Binding-site contacts:
Ligand atom C1 contacts residue SER418 of chain 1.G at 1.9 Å.
Ligand atom C3 contacts residue VAL419 of chain 1.G at 3.3 Å (hydrophobic).
Ligand atom O1B contacts residue SER415 of chain 1.G at 4.3 Å.
Ligand atom C9 contacts residue ARG413 of chain 1.G at 3.3 Å.
Ligand atom C4 contacts residue GLY420 of chain 1.G at 3.7 Å.
Ligand atom O4 contacts residue GLY420 of chain 1.G at 4.5 Å.
Ligand atom O6 contacts residue SER418 of chain 1.G at 2.7 Å (h-bond).
Ligand atom C2 contacts residue VAL419 of chain 1.G at 3.5 Å (hydrophobic).
Ligand atom O8 contacts residue VAL419 of chain 1.G at 4.1 Å.
Ligand atom O6 contacts residue ARG413 of chain 1.G at 4.4 Å.
Ligand atom C4 contacts residue SER418 of chain 1.G at 3.6 Å.
Ligand atom C6 contacts residue SER418 of chain 1.G at 3.9 Å.
Ligand atom C3 contacts residue SER418 of chain 1.G at 2.4 Å.
Ligand atom C5 contacts residue SER418 of chain 1.G at 4.2 Å.
Ligand atom C3 contacts residue GLY420 of chain 1.G at 3.4 Å.
Ligand atom C3 contacts residue SER421 of chain 1.G at 4.1 Å.
Ligand atom C6 contacts residue VAL419 of chain 1.G at 3.9 Å (hydrophobic).
Ligand atom O1B contacts residue ARG413 of chain 1.G at 2.8 Å (salt-bridge).
Ligand atom C1 contacts residue SER415 of chain 1.G at 4.4 Å.
Ligand atom O1B contacts residue SER418 of chain 1.G at 2.8 Å (h-bond).
Ligand atom O1A contacts residue ARG413 of chain 1.G at 4.1 Å.
Ligand atom O1A contacts residue SER418 of chain 1.G at 2.3 Å (h-bond).
Ligand atom O1A contacts residue SER421 of chain 1.G at 4.4 Å.
Ligand atom O1A contacts residue GLY416 of chain 1.G at 4.2 Å.
Ligand atom O4 contacts residue SER418 of chain 1.G at 4.0 Å.
Ligand atom O1A contacts residue SER415 of chain 1.G at 3.9 Å.
Ligand atom C4 contacts residue VAL419 of chain 1.G at 4.3 Å (hydrophobic).
Ligand atom O8 contacts residue SER418 of chain 1.G at 4.3 Å.
Ligand atom N5 contacts residue ARG413 of chain 1.G at 4.5 Å.
Ligand atom O6 contacts residue VAL419 of chain 1.G at 3.7 Å.
Ligand atom C2 contacts residue SER418 of chain 1.G at 1.4 Å.
Ligand atom C1 contacts residue ARG413 of chain 1.G at 3.8 Å.

Sequence of chain 1.G:
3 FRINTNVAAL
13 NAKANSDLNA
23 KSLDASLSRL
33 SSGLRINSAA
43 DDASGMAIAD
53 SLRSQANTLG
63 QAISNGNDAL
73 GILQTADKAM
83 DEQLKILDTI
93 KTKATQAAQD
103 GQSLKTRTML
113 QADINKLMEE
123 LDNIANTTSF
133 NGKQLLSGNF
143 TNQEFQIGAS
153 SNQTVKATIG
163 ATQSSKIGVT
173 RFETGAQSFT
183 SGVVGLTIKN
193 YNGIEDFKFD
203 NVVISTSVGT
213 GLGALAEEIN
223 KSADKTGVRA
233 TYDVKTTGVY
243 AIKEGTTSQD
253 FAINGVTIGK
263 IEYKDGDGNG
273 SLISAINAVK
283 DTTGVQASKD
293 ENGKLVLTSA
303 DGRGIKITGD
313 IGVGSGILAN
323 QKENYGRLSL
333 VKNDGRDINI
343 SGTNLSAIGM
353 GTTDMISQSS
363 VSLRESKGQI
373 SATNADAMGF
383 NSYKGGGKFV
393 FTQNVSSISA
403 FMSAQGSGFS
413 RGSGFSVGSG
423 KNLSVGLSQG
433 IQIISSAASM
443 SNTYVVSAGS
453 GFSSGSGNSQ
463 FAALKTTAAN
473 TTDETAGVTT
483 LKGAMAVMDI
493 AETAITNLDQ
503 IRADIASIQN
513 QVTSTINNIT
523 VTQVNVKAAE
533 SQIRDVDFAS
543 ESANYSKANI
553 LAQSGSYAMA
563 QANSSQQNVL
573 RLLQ

A small-molecule ligand and the protein it binds are described below.
Small molecule (SMILES): C[C@H](O)[C@H](N)[C@@H]1O[C@](O)(C(=O)O)C[C@H](O)[C@@H]1N